Sequence of chain 1.A:
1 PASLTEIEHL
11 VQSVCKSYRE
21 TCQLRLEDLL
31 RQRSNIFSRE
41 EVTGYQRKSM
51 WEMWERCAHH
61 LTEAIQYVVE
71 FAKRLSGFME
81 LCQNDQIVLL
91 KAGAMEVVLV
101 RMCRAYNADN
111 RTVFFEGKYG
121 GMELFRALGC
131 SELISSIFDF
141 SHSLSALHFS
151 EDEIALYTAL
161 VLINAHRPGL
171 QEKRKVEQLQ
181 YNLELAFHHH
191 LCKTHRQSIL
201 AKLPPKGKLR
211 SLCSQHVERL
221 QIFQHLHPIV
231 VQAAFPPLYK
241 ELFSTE

The small molecule below binds the protein below.
Small molecule (SMILES): CC[C@@H](C=O)NC(=O)[C@H](CC(C)C)NC(=O)[C@H](CC(C)C)NC(=O)[C@H](C)NC(=O)[C@H](CC1=NC=NC1)NC(=O)[C@H](CC(C)C)NC(=O)[C@@H](NC(=O)[C@@H](N)CCCCN)[C@@H](C)CC

Binding-site contacts:
Ligand atom CB contacts residue LEU238 of chain 1.A at 4.2 Å (hydrophobic).
Ligand atom CA contacts residue GLU241 of chain 1.A at 3.7 Å.
Ligand atom CD1 contacts residue GLN86 of chain 1.A at 3.7 Å.
Ligand atom CD2 contacts residue GLN86 of chain 1.A at 3.8 Å.
Ligand atom CD2 contacts residue ILE87 of chain 1.A at 4.0 Å (hydrophobic).
Ligand atom CD1 contacts residue ILE87 of chain 1.A at 3.8 Å (hydrophobic).
Ligand atom N contacts residue GLU241 of chain 1.A at 3.1 Å (salt-bridge).
Ligand atom O contacts residue MET79 of chain 1.A at 3.5 Å.
Ligand atom CB contacts residue GLN86 of chain 1.A at 4.1 Å.
Ligand atom CG1 contacts residue GLU241 of chain 1.A at 3.2 Å.
Ligand atom CD2 contacts residue PHE78 of chain 1.A at 4.0 Å (hydrophobic).
Ligand atom CD2 contacts residue LYS73 of chain 1.A at 3.9 Å.
Ligand atom NZ contacts residue GLU246 of chain 1.A at 2.8 Å (salt-bridge).
Ligand atom CA contacts residue GLU241 of chain 1.A at 4.1 Å.
Ligand atom CG contacts residue GLN86 of chain 1.A at 4.0 Å.
Ligand atom CB contacts residue GLU241 of chain 1.A at 3.1 Å.
Ligand atom O contacts residue LYS73 of chain 1.A at 2.7 Å (salt-bridge).
Ligand atom CD2 contacts residue LEU90 of chain 1.A at 4.0 Å (hydrophobic).
Ligand atom C contacts residue GLU241 of chain 1.A at 3.9 Å.
Ligand atom CE1 contacts residue GLN83 of chain 1.A at 3.1 Å.
Ligand atom CA contacts residue GLU241 of chain 1.A at 3.4 Å.
Ligand atom CA contacts residue LYS73 of chain 1.A at 3.9 Å.
Ligand atom ND1 contacts residue GLN83 of chain 1.A at 2.5 Å (h-bond).
Ligand atom CG2 contacts residue LEU238 of chain 1.A at 4.2 Å (hydrophobic).
Ligand atom CD1 contacts residue LEU238 of chain 1.A at 3.8 Å (hydrophobic).
Ligand atom CB contacts residue GLU241 of chain 1.A at 3.8 Å.
Ligand atom N contacts residue GLU241 of chain 1.A at 2.7 Å (salt-bridge).
Ligand atom CG contacts residue GLN83 of chain 1.A at 3.6 Å.
Ligand atom C contacts residue GLU241 of chain 1.A at 3.8 Å.
Ligand atom CB contacts residue GLN83 of chain 1.A at 4.2 Å.
Ligand atom CD1 contacts residue PRO237 of chain 1.A at 3.9 Å (hydrophobic).
Ligand atom CD contacts residue GLU241 of chain 1.A at 3.9 Å.
Ligand atom CG1 contacts residue LEU238 of chain 1.A at 4.0 Å (hydrophobic).
Ligand atom O contacts residue LYS73 of chain 1.A at 4.2 Å.
Ligand atom CG1 contacts residue PRO237 of chain 1.A at 3.9 Å (hydrophobic).
Ligand atom CG contacts residue GLU241 of chain 1.A at 3.1 Å.
Ligand atom C contacts residue LYS73 of chain 1.A at 3.8 Å.
Ligand atom CD contacts residue GLU246 of chain 1.A at 4.2 Å.
Ligand atom CE contacts residue GLU246 of chain 1.A at 3.1 Å.
Ligand atom CB contacts residue GLU241 of chain 1.A at 3.1 Å.